Sequence of chain 2.A:
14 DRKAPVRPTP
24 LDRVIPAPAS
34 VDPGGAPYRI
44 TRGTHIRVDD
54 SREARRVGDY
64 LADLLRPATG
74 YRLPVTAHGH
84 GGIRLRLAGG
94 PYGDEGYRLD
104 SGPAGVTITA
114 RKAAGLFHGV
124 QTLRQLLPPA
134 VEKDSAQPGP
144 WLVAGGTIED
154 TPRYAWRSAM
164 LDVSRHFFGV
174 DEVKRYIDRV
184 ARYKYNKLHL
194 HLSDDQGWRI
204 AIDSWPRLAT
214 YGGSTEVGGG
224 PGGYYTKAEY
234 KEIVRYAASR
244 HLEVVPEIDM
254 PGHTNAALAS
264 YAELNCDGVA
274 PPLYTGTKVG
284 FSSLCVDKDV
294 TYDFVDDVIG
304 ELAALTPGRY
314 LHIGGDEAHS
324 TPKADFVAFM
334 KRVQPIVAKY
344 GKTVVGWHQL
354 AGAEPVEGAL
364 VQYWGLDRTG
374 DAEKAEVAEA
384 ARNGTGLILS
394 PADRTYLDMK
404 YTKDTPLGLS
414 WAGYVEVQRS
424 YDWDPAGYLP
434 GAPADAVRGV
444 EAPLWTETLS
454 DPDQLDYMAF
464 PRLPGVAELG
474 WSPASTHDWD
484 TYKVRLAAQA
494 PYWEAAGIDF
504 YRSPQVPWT

Binding-site contacts:
Ligand atom O6 contacts residue ASP401 of chain 2.A at 2.6 Å (salt-bridge).
Ligand atom O3 contacts residue TRP448 of chain 2.A at 3.8 Å.
Ligand atom C8 contacts residue ASP319 of chain 2.A at 3.2 Å.
Ligand atom N2 contacts residue ASP319 of chain 2.A at 2.9 Å (salt-bridge).
Ligand atom C4 contacts residue ARG168 of chain 2.A at 3.8 Å.
Ligand atom C6 contacts residue ASP401 of chain 2.A at 3.1 Å.
Ligand atom O7 contacts residue TYR399 of chain 2.A at 2.6 Å (h-bond).
Ligand atom C6 contacts residue GLU450 of chain 2.A at 3.8 Å.
Ligand atom C4 contacts residue TRP448 of chain 2.A at 3.8 Å (hydrophobic).
Ligand atom O4 contacts residue GLU450 of chain 2.A at 2.6 Å (salt-bridge).
Ligand atom C6 contacts residue LEU412 of chain 2.A at 3.6 Å (hydrophobic).
Ligand atom O7 contacts residue TRP367 of chain 2.A at 3.8 Å.
Ligand atom O3 contacts residue ARG168 of chain 2.A at 2.8 Å (salt-bridge).
Ligand atom C2 contacts residue GLU320 of chain 2.A at 3.2 Å.
Ligand atom O7 contacts residue TRP448 of chain 2.A at 3.4 Å.
Ligand atom C7 contacts residue ASP319 of chain 2.A at 3.5 Å.
Ligand atom C6 contacts residue TRP448 of chain 2.A at 3.8 Å (hydrophobic).
Ligand atom C1 contacts residue GOL1 of chain 2.G at 3.5 Å.
Ligand atom C6 contacts residue TRP414 of chain 2.A at 3.7 Å (hydrophobic).
Ligand atom O3 contacts residue HIS256 of chain 2.A at 3.4 Å.
Ligand atom O5 contacts residue GOL1 of chain 2.G at 3.3 Å (h-bond).
Ligand atom C3 contacts residue TRP448 of chain 2.A at 3.8 Å (hydrophobic).
Ligand atom C4 contacts residue GLU450 of chain 2.A at 3.2 Å.
Ligand atom C7 contacts residue TRP448 of chain 2.A at 3.7 Å (hydrophobic).
Ligand atom C8 contacts residue TYR399 of chain 2.A at 3.6 Å (hydrophobic).
Ligand atom O1 contacts residue TRP367 of chain 2.A at 3.3 Å.
Ligand atom O1 contacts residue TRP414 of chain 2.A at 3.6 Å.
Ligand atom O1 contacts residue GLU320 of chain 2.A at 2.5 Å (salt-bridge).
Ligand atom O4 contacts residue TRP448 of chain 2.A at 3.1 Å.
Ligand atom O1 contacts residue GOL1 of chain 2.G at 2.7 Å (h-bond).
Ligand atom O6 contacts residue TRP414 of chain 2.A at 2.9 Å (h-bond).
Ligand atom C8 contacts residue TRP350 of chain 2.A at 3.6 Å (hydrophobic).
Ligand atom O5 contacts residue TRP414 of chain 2.A at 3.6 Å (h-bond).
Ligand atom C7 contacts residue TYR399 of chain 2.A at 3.5 Å (hydrophobic).
Ligand atom C8 contacts residue TRP367 of chain 2.A at 3.6 Å (hydrophobic).
Ligand atom O4 contacts residue ARG168 of chain 2.A at 2.8 Å (salt-bridge).
Ligand atom N2 contacts residue GLU320 of chain 2.A at 3.2 Å (salt-bridge).
Ligand atom O6 contacts residue LEU412 of chain 2.A at 3.8 Å.
Ligand atom C5 contacts residue TRP448 of chain 2.A at 3.7 Å (hydrophobic).
Ligand atom C1 contacts residue GLU320 of chain 2.A at 3.6 Å.

A small-molecule ligand and the protein it binds are described below.
Small molecule (SMILES): CC(=O)N[C@@H]1[C@@H](O)[C@H](O)[C@@H](CO)O[C@H]1O